This small molecule binds to this protein.
Small molecule (SMILES): CC(=O)N[C@H]1[C@H](O[C@H]2[C@H](O)[C@@H](NC(C)=O)CO[C@@H]2CO)O[C@H](CO)[C@@H](O[C@@H]2O[C@H](CO)[C@@H](O)[C@H](O)[C@@H]2O)[C@@H]1O

Binding-site contacts:
Ligand atom C6 contacts residue SER1070 of chain 1.C at 4.4 Å.
Ligand atom C5 contacts residue SER1070 of chain 1.C at 3.7 Å.
Ligand atom N2 contacts residue THR1069 of chain 1.C at 3.1 Å (h-bond).
Ligand atom O6 contacts residue PHE1072 of chain 1.C at 3.2 Å.
Ligand atom C1 contacts residue PHE1072 of chain 1.C at 3.6 Å (hydrophobic).
Ligand atom O5 contacts residue PHE1072 of chain 1.C at 3.2 Å.
Ligand atom C1 contacts residue SER1070 of chain 1.C at 4.2 Å.
Ligand atom O7 contacts residue ASN1067 of chain 1.C at 4.2 Å.
Ligand atom O6 contacts residue PRO1081 of chain 1.C at 3.6 Å.
Ligand atom C8 contacts residue THR1069 of chain 1.C at 3.4 Å.
Ligand atom C6 contacts residue PHE1072 of chain 1.C at 4.3 Å (hydrophobic).
Ligand atom O4 contacts residue SER1070 of chain 1.C at 4.5 Å.
Ligand atom C4 contacts residue ASN1067 of chain 1.C at 4.2 Å.
Ligand atom C5 contacts residue PHE1072 of chain 1.C at 4.1 Å (hydrophobic).
Ligand atom N2 contacts residue ASN1067 of chain 1.C at 2.9 Å (h-bond).
Ligand atom O6 contacts residue SER1070 of chain 1.C at 4.0 Å.
Ligand atom C7 contacts residue THR1069 of chain 1.C at 3.7 Å.
Ligand atom C2 contacts residue ASN1067 of chain 1.C at 2.4 Å.
Ligand atom C7 contacts residue ASN1067 of chain 1.C at 3.8 Å.
Ligand atom O5 contacts residue ASN1067 of chain 1.C at 2.4 Å (h-bond).
Ligand atom C8 contacts residue ASN1067 of chain 1.C at 4.1 Å.
Ligand atom C5 contacts residue ASN1067 of chain 1.C at 3.7 Å.
Ligand atom C2 contacts residue THR1069 of chain 1.C at 4.0 Å.
Ligand atom O7 contacts residue SER1070 of chain 1.C at 4.4 Å.
Ligand atom C3 contacts residue ASN1067 of chain 1.C at 3.8 Å.
Ligand atom C6 contacts residue PRO1081 of chain 1.C at 4.3 Å (hydrophobic).
Ligand atom C1 contacts residue THR1069 of chain 1.C at 4.0 Å.
Ligand atom C1 contacts residue ASN1067 of chain 1.C at 1.4 Å.
Ligand atom O5 contacts residue SER1070 of chain 1.C at 4.2 Å.
Ligand atom C3 contacts residue THR1069 of chain 1.C at 3.9 Å.

Sequence of chain 1.C:
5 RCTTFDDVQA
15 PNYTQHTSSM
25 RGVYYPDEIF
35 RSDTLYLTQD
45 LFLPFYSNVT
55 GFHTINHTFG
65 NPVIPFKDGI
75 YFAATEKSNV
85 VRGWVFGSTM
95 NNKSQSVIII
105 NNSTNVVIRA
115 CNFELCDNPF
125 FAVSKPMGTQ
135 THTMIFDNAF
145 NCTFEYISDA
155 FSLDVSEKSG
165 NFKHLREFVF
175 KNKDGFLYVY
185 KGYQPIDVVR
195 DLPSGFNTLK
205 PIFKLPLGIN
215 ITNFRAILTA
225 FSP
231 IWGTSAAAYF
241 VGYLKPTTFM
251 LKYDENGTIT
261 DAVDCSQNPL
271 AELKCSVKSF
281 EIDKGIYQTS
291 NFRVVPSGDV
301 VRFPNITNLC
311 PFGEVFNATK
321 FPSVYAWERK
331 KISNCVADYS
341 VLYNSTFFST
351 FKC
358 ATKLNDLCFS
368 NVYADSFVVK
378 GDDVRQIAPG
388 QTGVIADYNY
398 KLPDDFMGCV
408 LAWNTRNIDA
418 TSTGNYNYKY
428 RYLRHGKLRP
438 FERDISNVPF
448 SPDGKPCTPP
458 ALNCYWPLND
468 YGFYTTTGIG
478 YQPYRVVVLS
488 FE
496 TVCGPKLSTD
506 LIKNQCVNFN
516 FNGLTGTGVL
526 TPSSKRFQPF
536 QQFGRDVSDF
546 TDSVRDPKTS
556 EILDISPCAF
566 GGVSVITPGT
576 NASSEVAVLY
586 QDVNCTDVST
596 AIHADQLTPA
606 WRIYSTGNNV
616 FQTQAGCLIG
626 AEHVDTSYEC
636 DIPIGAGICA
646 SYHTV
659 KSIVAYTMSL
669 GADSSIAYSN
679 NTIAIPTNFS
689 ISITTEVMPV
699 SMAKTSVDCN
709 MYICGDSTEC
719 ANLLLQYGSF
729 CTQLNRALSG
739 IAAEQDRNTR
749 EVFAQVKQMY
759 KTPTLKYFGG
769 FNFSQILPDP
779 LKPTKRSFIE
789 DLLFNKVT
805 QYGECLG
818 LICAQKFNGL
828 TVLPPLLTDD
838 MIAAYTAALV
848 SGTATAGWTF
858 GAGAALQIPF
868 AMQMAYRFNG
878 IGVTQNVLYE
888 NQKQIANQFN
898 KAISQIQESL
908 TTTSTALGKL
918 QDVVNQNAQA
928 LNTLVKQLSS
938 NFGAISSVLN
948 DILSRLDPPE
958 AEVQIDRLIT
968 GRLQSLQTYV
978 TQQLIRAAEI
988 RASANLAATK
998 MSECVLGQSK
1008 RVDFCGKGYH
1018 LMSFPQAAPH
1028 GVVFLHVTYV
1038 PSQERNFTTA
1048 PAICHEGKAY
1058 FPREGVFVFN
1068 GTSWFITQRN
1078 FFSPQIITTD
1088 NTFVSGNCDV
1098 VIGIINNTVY